Sequence of chain 1.G:
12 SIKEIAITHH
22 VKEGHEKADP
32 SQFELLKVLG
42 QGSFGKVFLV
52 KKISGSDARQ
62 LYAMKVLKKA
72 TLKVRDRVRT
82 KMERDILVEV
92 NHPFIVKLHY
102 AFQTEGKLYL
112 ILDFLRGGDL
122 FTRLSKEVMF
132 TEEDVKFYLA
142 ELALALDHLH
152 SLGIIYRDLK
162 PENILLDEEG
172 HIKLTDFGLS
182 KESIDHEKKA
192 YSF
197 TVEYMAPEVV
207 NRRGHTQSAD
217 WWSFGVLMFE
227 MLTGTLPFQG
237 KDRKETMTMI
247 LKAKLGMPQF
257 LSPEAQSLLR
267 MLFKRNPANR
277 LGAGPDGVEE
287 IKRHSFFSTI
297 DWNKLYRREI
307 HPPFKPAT

Sequence of chain 1.H:
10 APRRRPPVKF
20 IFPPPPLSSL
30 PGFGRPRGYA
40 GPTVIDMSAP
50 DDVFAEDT

The small molecule below binds the protein below.
Small molecule (SMILES): Nc1ncnc2c1ncn2[C@@H]1O[C@H](CO[P](=O)(O)O[P](=O)(O)NP(=O)(O)O)[C@@H](O)[C@H]1O

Binding-site contacts:
Ligand atom N1 contacts residue PHE115 of chain 1.G at 3.8 Å.
Ligand atom O1B contacts residue PHE45 of chain 1.G at 3.5 Å (h-bond).
Ligand atom O3A contacts residue GLY43 of chain 1.G at 3.4 Å.
Ligand atom N6 contacts residue LEU116 of chain 1.G at 3.6 Å.
Ligand atom O1G contacts residue LYS161 of chain 1.G at 3.0 Å (salt-bridge).
Ligand atom O3G contacts residue LYS161 of chain 1.G at 3.1 Å (salt-bridge).
Ligand atom O3G contacts residue SER44 of chain 1.G at 3.6 Å.
Ligand atom N1 contacts residue ALA64 of chain 1.G at 3.5 Å.
Ligand atom N3 contacts residue LEU40 of chain 1.G at 3.7 Å.
Ligand atom N6 contacts residue ALA64 of chain 1.G at 3.4 Å.
Ligand atom C6 contacts residue ALA64 of chain 1.G at 3.4 Å (hydrophobic).
Ligand atom C5' contacts residue GLY43 of chain 1.G at 3.8 Å.
Ligand atom C2 contacts residue LEU116 of chain 1.G at 3.5 Å (hydrophobic).
Ligand atom O4' contacts residue VAL48 of chain 1.G at 3.4 Å.
Ligand atom N3 contacts residue LEU166 of chain 1.G at 3.6 Å.
Ligand atom O2A contacts residue ASN164 of chain 1.G at 3.2 Å (h-bond).
Ligand atom N7 contacts residue THR176 of chain 1.G at 3.7 Å.
Ligand atom O1A contacts residue THR176 of chain 1.G at 2.7 Å (h-bond).
Ligand atom O4' contacts residue GLY41 of chain 1.G at 3.8 Å.
Ligand atom N3B contacts residue SER44 of chain 1.G at 2.9 Å (h-bond).
Ligand atom C6 contacts residue ASP114 of chain 1.G at 3.3 Å.
Ligand atom O2B contacts residue LYS66 of chain 1.G at 3.2 Å (salt-bridge).
Ligand atom C5' contacts residue GLN42 of chain 1.G at 3.8 Å.
Ligand atom C3' contacts residue GLU163 of chain 1.G at 3.5 Å.
Ligand atom N3B contacts residue PHE45 of chain 1.G at 3.7 Å.
Ligand atom O1A contacts residue LYS66 of chain 1.G at 2.9 Å (salt-bridge).
Ligand atom O2G contacts residue ASN164 of chain 1.G at 2.6 Å (h-bond).
Ligand atom O3' contacts residue GLU163 of chain 1.G at 3.0 Å (salt-bridge).
Ligand atom C6 contacts residue LEU116 of chain 1.G at 3.7 Å (hydrophobic).
Ligand atom N3B contacts residue GLY43 of chain 1.G at 3.5 Å.
Ligand atom N1 contacts residue ASP114 of chain 1.G at 3.3 Å (salt-bridge).
Ligand atom C2 contacts residue LEU40 of chain 1.G at 3.6 Å (hydrophobic).
Ligand atom PG contacts residue LYS161 of chain 1.G at 3.5 Å.
Ligand atom O2G contacts residue LYS161 of chain 1.G at 3.7 Å.
Ligand atom O2B contacts residue LYS182 of chain 1.G at 2.9 Å (salt-bridge).
Ligand atom N6 contacts residue ASP114 of chain 1.G at 2.5 Å (salt-bridge).
Ligand atom C4 contacts residue LEU166 of chain 1.G at 3.6 Å (hydrophobic).
Ligand atom O3' contacts residue PHE21 of chain 1.H at 3.7 Å.
Ligand atom N1 contacts residue LEU116 of chain 1.G at 2.9 Å (h-bond).
Ligand atom O3G contacts residue GLU163 of chain 1.G at 3.7 Å.